The protein below binds the small molecule below.
Small molecule (SMILES): CC(=O)N[C@@H]1[C@@H](O)[C@H](O)[C@@H](CO)O[C@H]1O

Sequence of chain 14.B:
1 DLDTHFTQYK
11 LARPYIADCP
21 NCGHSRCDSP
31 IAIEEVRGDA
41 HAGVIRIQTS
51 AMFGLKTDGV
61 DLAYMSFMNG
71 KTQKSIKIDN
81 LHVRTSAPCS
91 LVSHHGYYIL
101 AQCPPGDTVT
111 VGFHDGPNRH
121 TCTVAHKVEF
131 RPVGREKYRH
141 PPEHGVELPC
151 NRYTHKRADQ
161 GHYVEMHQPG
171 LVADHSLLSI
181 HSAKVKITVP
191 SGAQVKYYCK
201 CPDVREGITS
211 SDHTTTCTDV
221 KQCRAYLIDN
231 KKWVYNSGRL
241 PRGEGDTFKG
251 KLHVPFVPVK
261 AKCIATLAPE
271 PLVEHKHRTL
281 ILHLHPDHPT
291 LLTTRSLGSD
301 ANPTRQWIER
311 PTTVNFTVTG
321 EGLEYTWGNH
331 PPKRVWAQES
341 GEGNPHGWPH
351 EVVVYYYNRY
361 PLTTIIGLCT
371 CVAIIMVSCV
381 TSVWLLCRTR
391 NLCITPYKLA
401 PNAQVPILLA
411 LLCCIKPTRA

Binding-site contacts:
Ligand atom C2 contacts residue ASN315 of chain 14.B at 2.5 Å.
Ligand atom O5 contacts residue VAL314 of chain 14.B at 3.8 Å.
Ligand atom C1 contacts residue VAL314 of chain 14.B at 4.4 Å (hydrophobic).
Ligand atom C1 contacts residue ASN315 of chain 14.B at 1.4 Å.
Ligand atom O7 contacts residue ASN315 of chain 14.B at 4.2 Å.
Ligand atom O5 contacts residue THR313 of chain 14.B at 4.3 Å.
Ligand atom C8 contacts residue ILE281 of chain 14.B at 4.5 Å (hydrophobic).
Ligand atom C7 contacts residue ASN315 of chain 14.B at 3.3 Å.
Ligand atom C5 contacts residue ASN315 of chain 14.B at 3.7 Å.
Ligand atom C8 contacts residue ASN315 of chain 14.B at 3.5 Å.
Ligand atom C3 contacts residue ASN315 of chain 14.B at 3.8 Å.
Ligand atom N2 contacts residue ASN315 of chain 14.B at 2.8 Å (h-bond).
Ligand atom O5 contacts residue ASN315 of chain 14.B at 2.4 Å (h-bond).
Ligand atom C4 contacts residue ASN315 of chain 14.B at 4.3 Å.
Ligand atom C6 contacts residue THR313 of chain 14.B at 4.5 Å.
Ligand atom C6 contacts residue ASN315 of chain 14.B at 4.5 Å.